Binding-site contacts:
Ligand atom N2 contacts residue GLU29 of chain 1.A at 4.4 Å.
Ligand atom C8 contacts residue SER49 of chain 1.A at 4.0 Å.
Ligand atom C4 contacts residue ASN47 of chain 1.A at 4.0 Å.
Ligand atom C2 contacts residue ASN47 of chain 1.A at 2.5 Å.
Ligand atom C8 contacts residue ASN47 of chain 1.A at 3.8 Å.
Ligand atom N2 contacts residue ASN42 of chain 1.A at 4.1 Å.
Ligand atom C1 contacts residue ASN47 of chain 1.A at 1.4 Å.
Ligand atom C5 contacts residue ASN47 of chain 1.A at 3.6 Å.
Ligand atom O7 contacts residue SER49 of chain 1.A at 2.7 Å (h-bond).
Ligand atom O5 contacts residue ASN47 of chain 1.A at 2.3 Å (h-bond).
Ligand atom C8 contacts residue GLU29 of chain 1.A at 3.9 Å.
Ligand atom C8 contacts residue VAL40 of chain 1.A at 3.1 Å (hydrophobic).
Ligand atom C8 contacts residue SER48 of chain 1.A at 4.2 Å.
Ligand atom C7 contacts residue SER48 of chain 1.A at 4.1 Å.
Ligand atom N2 contacts residue ASN47 of chain 1.A at 3.1 Å (h-bond).
Ligand atom C8 contacts residue ASN42 of chain 1.A at 4.0 Å.
Ligand atom C8 contacts residue PHE41 of chain 1.A at 4.4 Å (hydrophobic).
Ligand atom C7 contacts residue VAL40 of chain 1.A at 4.2 Å (hydrophobic).
Ligand atom C1 contacts residue ASN42 of chain 1.A at 4.3 Å.
Ligand atom O7 contacts residue SER48 of chain 1.A at 3.2 Å (h-bond).
Ligand atom C3 contacts residue ASN47 of chain 1.A at 3.9 Å.
Ligand atom O6 contacts residue TYR45 of chain 1.A at 4.3 Å.
Ligand atom C7 contacts residue SER49 of chain 1.A at 3.6 Å.
Ligand atom C7 contacts residue ASN47 of chain 1.A at 3.4 Å.
Ligand atom O7 contacts residue ASN47 of chain 1.A at 3.3 Å (h-bond).

The protein below binds the small molecule below.
Small molecule (SMILES): CC(=O)N[C@@H]1[C@@H](O)[C@H](O)[C@@H](CO)O[C@H]1O

Sequence of chain 1.A:
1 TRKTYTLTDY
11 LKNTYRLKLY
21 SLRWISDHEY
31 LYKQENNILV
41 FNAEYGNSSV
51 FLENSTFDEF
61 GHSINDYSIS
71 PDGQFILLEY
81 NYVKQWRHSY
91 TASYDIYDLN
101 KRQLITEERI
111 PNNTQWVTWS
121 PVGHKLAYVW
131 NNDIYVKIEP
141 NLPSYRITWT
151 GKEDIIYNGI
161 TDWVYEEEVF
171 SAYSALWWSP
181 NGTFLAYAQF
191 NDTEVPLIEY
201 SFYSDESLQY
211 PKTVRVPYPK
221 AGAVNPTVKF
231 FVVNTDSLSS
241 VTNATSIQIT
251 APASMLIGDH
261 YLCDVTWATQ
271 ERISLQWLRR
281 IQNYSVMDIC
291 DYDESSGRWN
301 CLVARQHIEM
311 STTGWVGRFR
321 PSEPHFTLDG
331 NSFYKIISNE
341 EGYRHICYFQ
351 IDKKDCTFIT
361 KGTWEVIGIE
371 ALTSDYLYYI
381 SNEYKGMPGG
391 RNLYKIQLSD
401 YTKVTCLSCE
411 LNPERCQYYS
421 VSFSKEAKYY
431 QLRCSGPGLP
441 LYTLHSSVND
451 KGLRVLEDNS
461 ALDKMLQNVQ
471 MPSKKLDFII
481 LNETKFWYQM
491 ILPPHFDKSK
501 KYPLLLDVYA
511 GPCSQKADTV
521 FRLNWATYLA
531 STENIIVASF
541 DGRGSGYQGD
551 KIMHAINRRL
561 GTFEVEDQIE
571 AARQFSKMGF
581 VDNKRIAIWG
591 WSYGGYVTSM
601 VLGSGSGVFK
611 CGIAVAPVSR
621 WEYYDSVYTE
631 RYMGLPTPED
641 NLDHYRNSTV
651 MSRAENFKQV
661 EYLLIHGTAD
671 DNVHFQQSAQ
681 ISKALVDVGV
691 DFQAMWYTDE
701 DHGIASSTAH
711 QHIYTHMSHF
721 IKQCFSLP